Binding-site contacts:
Ligand atom PB contacts residue MG1 of chain 1.XV at 3.3 Å.
Ligand atom O3B contacts residue MG1 of chain 1.YV at 3.3 Å.
Ligand atom C8 contacts residue THR19 of chain 1.IC at 3.5 Å.
Ligand atom O2' contacts residue SER50 of chain 1.IC at 2.6 Å (h-bond).
Ligand atom O3A contacts residue ASP14 of chain 1.IC at 3.5 Å.
Ligand atom C6 contacts residue TRP193 of chain 1.IC at 3.4 Å (hydrophobic).
Ligand atom O3' contacts residue SER50 of chain 1.IC at 3.0 Å (h-bond).
Ligand atom N2 contacts residue ASP153 of chain 1.IC at 3.0 Å (salt-bridge).
Ligand atom O4' contacts residue LYS151 of chain 1.IC at 3.4 Å (salt-bridge).
Ligand atom O3G contacts residue LYS17 of chain 1.IC at 3.0 Å (salt-bridge).
Ligand atom S1G contacts residue HIS92 of chain 1.IC at 3.5 Å.
Ligand atom S1G contacts residue MG1 of chain 1.YV at 3.4 Å.
Ligand atom PG contacts residue MG1 of chain 1.XV at 3.2 Å.
Ligand atom O3A contacts residue GLY16 of chain 1.IC at 2.9 Å (h-bond).
Ligand atom O2A contacts residue MG1 of chain 1.YV at 2.4 Å.
Ligand atom O1B contacts residue SER15 of chain 1.IC at 3.5 Å (h-bond).
Ligand atom O2G contacts residue THR69 of chain 1.IC at 2.9 Å (h-bond).
Ligand atom O6 contacts residue ASN150 of chain 1.IC at 3.3 Å (h-bond).
Ligand atom O3B contacts residue MG1 of chain 1.XV at 3.5 Å.
Ligand atom O2G contacts residue MG1 of chain 1.XV at 2.0 Å.
Ligand atom O3G contacts residue GLY91 of chain 1.IC at 3.1 Å (h-bond).
Ligand atom O2B contacts residue SER18 of chain 1.IC at 2.9 Å (h-bond).
Ligand atom O3B contacts residue ASP14 of chain 1.IC at 3.2 Å (salt-bridge).
Ligand atom O6 contacts residue LYS151 of chain 1.IC at 3.4 Å (salt-bridge).
Ligand atom N7 contacts residue ASN150 of chain 1.IC at 3.2 Å (h-bond).
Ligand atom O6 contacts residue SER191 of chain 1.IC at 3.4 Å.
Ligand atom O3A contacts residue LYS17 of chain 1.IC at 3.6 Å (salt-bridge).
Ligand atom C2' contacts residue SER50 of chain 1.IC at 3.5 Å.
Ligand atom O6 contacts residue GLY192 of chain 1.IC at 2.8 Å (h-bond).
Ligand atom O1B contacts residue LYS17 of chain 1.IC at 2.8 Å (salt-bridge).
Ligand atom O1B contacts residue GLY16 of chain 1.IC at 3.5 Å (h-bond).
Ligand atom C5 contacts residue LYS151 of chain 1.IC at 3.6 Å.
Ligand atom N1 contacts residue ASP153 of chain 1.IC at 2.8 Å (salt-bridge).
Ligand atom N1 contacts residue LYS151 of chain 1.IC at 3.5 Å.
Ligand atom O2A contacts residue PHE51 of chain 1.IC at 3.1 Å.
Ligand atom O6 contacts residue TRP193 of chain 1.IC at 3.1 Å (h-bond).
Ligand atom C6 contacts residue LYS151 of chain 1.IC at 3.4 Å.
Ligand atom O1A contacts residue THR19 of chain 1.IC at 2.9 Å (h-bond).
Ligand atom C2 contacts residue ASP153 of chain 1.IC at 3.4 Å.
Ligand atom O2B contacts residue MG1 of chain 1.XV at 2.1 Å.

A small-molecule ligand and the protein it binds are described below.
Small molecule (SMILES): Nc1nc2c(ncn2[C@@H]2O[C@H](CO[P](=O)(O)O[P](=O)(O)OP(O)(O)=S)[C@@H](O)[C@H]2O)c(=O)[nH]1

Sequence of chain 1.IC:
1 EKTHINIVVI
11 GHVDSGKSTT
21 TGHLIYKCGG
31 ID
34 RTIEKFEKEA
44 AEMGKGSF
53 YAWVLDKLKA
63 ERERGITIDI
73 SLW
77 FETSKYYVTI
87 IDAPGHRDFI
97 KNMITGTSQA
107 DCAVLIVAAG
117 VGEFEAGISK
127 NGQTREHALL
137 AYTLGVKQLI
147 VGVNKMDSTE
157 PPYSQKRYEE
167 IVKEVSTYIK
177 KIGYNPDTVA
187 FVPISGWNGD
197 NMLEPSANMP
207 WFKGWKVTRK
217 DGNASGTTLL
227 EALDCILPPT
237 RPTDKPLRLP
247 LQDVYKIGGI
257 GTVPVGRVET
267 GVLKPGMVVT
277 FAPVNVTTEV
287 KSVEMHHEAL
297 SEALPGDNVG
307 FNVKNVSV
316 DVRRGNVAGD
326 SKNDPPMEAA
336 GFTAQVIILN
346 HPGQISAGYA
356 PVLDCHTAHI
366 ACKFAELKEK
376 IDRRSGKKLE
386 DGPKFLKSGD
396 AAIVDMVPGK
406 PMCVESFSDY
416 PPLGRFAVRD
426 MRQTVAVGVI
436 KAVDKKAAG